Sequence of chain 56.E:
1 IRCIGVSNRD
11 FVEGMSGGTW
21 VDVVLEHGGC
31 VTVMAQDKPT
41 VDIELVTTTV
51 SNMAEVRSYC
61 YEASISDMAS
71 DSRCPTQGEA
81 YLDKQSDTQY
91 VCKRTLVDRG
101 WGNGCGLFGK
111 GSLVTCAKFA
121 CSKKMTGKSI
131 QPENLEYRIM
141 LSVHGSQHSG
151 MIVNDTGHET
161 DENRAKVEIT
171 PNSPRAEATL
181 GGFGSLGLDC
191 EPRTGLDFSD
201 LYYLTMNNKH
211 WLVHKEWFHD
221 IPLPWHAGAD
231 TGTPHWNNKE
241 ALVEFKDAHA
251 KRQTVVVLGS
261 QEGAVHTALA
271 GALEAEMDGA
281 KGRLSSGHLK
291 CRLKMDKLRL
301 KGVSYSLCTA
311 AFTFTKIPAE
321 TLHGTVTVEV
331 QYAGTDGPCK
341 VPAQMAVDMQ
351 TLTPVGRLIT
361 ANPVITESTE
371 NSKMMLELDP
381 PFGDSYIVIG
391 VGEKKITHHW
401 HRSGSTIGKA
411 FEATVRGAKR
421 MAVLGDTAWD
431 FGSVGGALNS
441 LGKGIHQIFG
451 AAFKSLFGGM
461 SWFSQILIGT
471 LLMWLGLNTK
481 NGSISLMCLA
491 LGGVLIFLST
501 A

Binding-site contacts:
Ligand atom O7 contacts residue GLY150 of chain 56.E at 3.7 Å.
Ligand atom O7 contacts residue MET151 of chain 56.E at 3.6 Å.
Ligand atom C1 contacts residue THR156 of chain 56.E at 3.4 Å.
Ligand atom O7 contacts residue ASN154 of chain 56.E at 3.2 Å (h-bond).
Ligand atom N2 contacts residue ASN154 of chain 56.E at 1.4 Å (h-bond).
Ligand atom C6 contacts residue THR156 of chain 56.E at 4.4 Å.
Ligand atom C8 contacts residue VAL153 of chain 56.E at 4.3 Å (hydrophobic).
Ligand atom O5 contacts residue THR156 of chain 56.E at 3.2 Å (h-bond).
Ligand atom C3 contacts residue ASN154 of chain 56.E at 3.6 Å.
Ligand atom C5 contacts residue THR156 of chain 56.E at 3.8 Å.
Ligand atom C2 contacts residue ASN154 of chain 56.E at 2.6 Å.
Ligand atom C8 contacts residue GLY150 of chain 56.E at 3.5 Å.
Ligand atom C8 contacts residue ASN154 of chain 56.E at 2.4 Å.
Ligand atom C7 contacts residue GLY150 of chain 56.E at 3.9 Å.
Ligand atom O6 contacts residue THR156 of chain 56.E at 3.5 Å (h-bond).
Ligand atom C7 contacts residue ASN154 of chain 56.E at 2.0 Å.
Ligand atom O5 contacts residue ASN154 of chain 56.E at 4.2 Å.
Ligand atom O3 contacts residue ASN154 of chain 56.E at 4.1 Å.
Ligand atom C1 contacts residue ASN154 of chain 56.E at 2.9 Å.
Ligand atom C7 contacts residue MET151 of chain 56.E at 4.3 Å (hydrophobic).

A protein and the small-molecule ligand that binds it are described below.
Small molecule (SMILES): CC(=O)N[C@H]1[C@H](O[C@H]2[C@H](O)[C@@H](NC(C)=O)CO[C@@H]2CO)O[C@H](CO)[C@@H](O)[C@@H]1O